Sequence of chain 1.A:
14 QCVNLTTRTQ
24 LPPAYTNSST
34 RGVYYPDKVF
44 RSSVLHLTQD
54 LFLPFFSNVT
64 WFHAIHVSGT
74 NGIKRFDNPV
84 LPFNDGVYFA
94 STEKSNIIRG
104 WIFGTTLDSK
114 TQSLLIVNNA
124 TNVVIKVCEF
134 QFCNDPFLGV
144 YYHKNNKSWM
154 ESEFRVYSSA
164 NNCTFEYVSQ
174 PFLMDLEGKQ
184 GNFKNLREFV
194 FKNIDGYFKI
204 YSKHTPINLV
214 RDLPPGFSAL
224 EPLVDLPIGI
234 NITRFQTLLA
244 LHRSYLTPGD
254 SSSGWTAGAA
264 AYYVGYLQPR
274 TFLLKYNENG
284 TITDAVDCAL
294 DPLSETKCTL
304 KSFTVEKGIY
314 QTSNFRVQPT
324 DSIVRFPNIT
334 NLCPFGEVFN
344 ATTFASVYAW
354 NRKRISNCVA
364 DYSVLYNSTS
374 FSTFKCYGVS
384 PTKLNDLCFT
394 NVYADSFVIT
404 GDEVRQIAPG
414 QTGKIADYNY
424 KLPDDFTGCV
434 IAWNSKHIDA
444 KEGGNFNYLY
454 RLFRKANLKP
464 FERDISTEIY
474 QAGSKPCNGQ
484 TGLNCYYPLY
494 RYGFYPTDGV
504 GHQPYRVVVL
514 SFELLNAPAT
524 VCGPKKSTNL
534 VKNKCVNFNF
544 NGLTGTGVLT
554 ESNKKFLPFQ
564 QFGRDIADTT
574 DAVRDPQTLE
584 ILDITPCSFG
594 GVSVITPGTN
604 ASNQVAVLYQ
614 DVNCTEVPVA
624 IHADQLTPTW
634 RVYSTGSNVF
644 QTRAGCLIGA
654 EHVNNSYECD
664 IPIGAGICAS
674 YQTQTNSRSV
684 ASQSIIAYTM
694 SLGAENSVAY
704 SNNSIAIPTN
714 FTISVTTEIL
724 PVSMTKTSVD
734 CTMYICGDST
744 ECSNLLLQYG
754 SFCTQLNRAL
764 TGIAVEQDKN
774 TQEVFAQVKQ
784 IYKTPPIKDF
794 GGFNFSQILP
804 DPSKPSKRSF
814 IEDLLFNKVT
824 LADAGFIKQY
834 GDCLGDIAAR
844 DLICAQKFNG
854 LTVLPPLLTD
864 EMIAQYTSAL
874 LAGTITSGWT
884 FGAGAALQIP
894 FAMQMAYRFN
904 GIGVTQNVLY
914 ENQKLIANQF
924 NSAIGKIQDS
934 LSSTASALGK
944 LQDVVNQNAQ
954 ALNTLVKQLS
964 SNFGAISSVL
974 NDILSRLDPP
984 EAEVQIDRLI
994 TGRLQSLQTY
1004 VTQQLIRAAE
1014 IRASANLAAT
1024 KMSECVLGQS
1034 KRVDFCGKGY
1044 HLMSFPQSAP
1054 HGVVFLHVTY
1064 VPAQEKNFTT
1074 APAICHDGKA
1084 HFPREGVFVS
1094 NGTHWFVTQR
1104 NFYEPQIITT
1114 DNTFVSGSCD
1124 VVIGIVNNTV

The small molecule below binds the protein below.
Small molecule (SMILES): CC(=O)N[C@@H]1[C@@H](O)[C@H](O)[C@@H](CO)O[C@H]1O

Binding-site contacts:
Ligand atom C1 contacts residue ASN61 of chain 1.A at 1.4 Å.
Ligand atom C5 contacts residue ASN61 of chain 1.A at 3.6 Å.
Ligand atom C8 contacts residue ASN61 of chain 1.A at 4.2 Å.
Ligand atom O7 contacts residue ASN61 of chain 1.A at 3.0 Å (h-bond).
Ligand atom O7 contacts residue TYR28 of chain 1.A at 4.2 Å.
Ligand atom C2 contacts residue ASN61 of chain 1.A at 2.4 Å.
Ligand atom C4 contacts residue ASN61 of chain 1.A at 4.2 Å.
Ligand atom C3 contacts residue ASN61 of chain 1.A at 3.7 Å.
Ligand atom N2 contacts residue ASN61 of chain 1.A at 2.8 Å (h-bond).
Ligand atom C7 contacts residue ASN61 of chain 1.A at 3.1 Å.
Ligand atom O5 contacts residue ASN61 of chain 1.A at 2.4 Å (h-bond).